Binding-site contacts:
Ligand atom OE2 contacts residue VAL4 of chain 53.E at 3.6 Å.
Ligand atom N contacts residue VAL4 of chain 53.E at 3.0 Å (h-bond).
Ligand atom O contacts residue VAL4 of chain 53.E at 2.9 Å (h-bond).
Ligand atom CB contacts residue VAL4 of chain 53.E at 4.3 Å (hydrophobic).
Ligand atom OE1 contacts residue ASN25 of chain 53.E at 4.4 Å.
Ligand atom CA contacts residue ALA2 of chain 53.E at 4.0 Å (hydrophobic).
Ligand atom C contacts residue ALA2 of chain 53.E at 4.3 Å (hydrophobic).
Ligand atom C contacts residue VAL4 of chain 53.E at 3.6 Å (hydrophobic).
Ligand atom CB contacts residue GLN3 of chain 53.E at 3.4 Å.
Ligand atom N contacts residue ALA2 of chain 53.E at 3.0 Å (h-bond).
Ligand atom O contacts residue GLN3 of chain 53.E at 3.1 Å (h-bond).
Ligand atom O contacts residue VAL4 of chain 53.E at 3.8 Å.
Ligand atom O contacts residue SER5 of chain 53.E at 3.8 Å.
Ligand atom CA contacts residue VAL4 of chain 53.E at 3.5 Å (hydrophobic).
Ligand atom CA contacts residue GLN3 of chain 53.E at 4.2 Å.
Ligand atom CB contacts residue VAL4 of chain 53.E at 4.5 Å (hydrophobic).
Ligand atom CA contacts residue ALA2 of chain 53.E at 3.5 Å (hydrophobic).
Ligand atom CG1 contacts residue GLN3 of chain 53.E at 4.1 Å.
Ligand atom CB contacts residue ALA2 of chain 53.E at 4.3 Å (hydrophobic).
Ligand atom CG2 contacts residue SER5 of chain 53.E at 3.7 Å.
Ligand atom CB contacts residue GLN3 of chain 53.E at 4.4 Å.
Ligand atom C contacts residue ALA2 of chain 53.E at 3.7 Å (hydrophobic).
Ligand atom CA contacts residue VAL4 of chain 53.E at 4.0 Å (hydrophobic).
Ligand atom C contacts residue GLN3 of chain 53.E at 3.9 Å.
Ligand atom OG contacts residue GLN3 of chain 53.E at 3.3 Å (h-bond).
Ligand atom C contacts residue VAL4 of chain 53.E at 4.2 Å (hydrophobic).
Ligand atom O contacts residue ALA2 of chain 53.E at 3.9 Å.
Ligand atom O contacts residue SER6 of chain 53.E at 4.1 Å.
Ligand atom C contacts residue VAL4 of chain 53.E at 4.0 Å (hydrophobic).
Ligand atom CG2 contacts residue ALA2 of chain 53.E at 4.0 Å (hydrophobic).
Ligand atom CD contacts residue VAL4 of chain 53.E at 3.8 Å (hydrophobic).
Ligand atom CG2 contacts residue VAL4 of chain 53.E at 3.8 Å (hydrophobic).
Ligand atom OE1 contacts residue VAL4 of chain 53.E at 3.5 Å.
Ligand atom CG2 contacts residue GLN3 of chain 53.E at 3.4 Å.
Ligand atom CB contacts residue ALA2 of chain 53.E at 3.4 Å (hydrophobic).

The protein below binds the small molecule below.
Small molecule (SMILES): CC[C@H](C)[C@H](N)C(=O)N[C@@H](CO)C(=O)N[C@@H](CCC(=O)O)C(=O)N[C@H](C=O)C(C)C

Sequence of chain 53.E:
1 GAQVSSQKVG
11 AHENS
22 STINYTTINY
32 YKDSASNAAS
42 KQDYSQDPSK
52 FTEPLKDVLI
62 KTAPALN